Binding-site contacts:
Ligand atom N2 contacts residue ASN281 of chain 1.I at 2.9 Å (h-bond).
Ligand atom C2 contacts residue ASN281 of chain 1.I at 2.4 Å.
Ligand atom C7 contacts residue ASN281 of chain 1.I at 3.8 Å.
Ligand atom C4 contacts residue ASN281 of chain 1.I at 4.2 Å.
Ligand atom C3 contacts residue ASN281 of chain 1.I at 3.7 Å.
Ligand atom O7 contacts residue ASN281 of chain 1.I at 4.3 Å.
Ligand atom O5 contacts residue ASN281 of chain 1.I at 2.3 Å (h-bond).
Ligand atom C1 contacts residue ASN281 of chain 1.I at 1.4 Å.
Ligand atom C5 contacts residue ASN281 of chain 1.I at 3.7 Å.

The protein below binds the small molecule below.
Small molecule (SMILES): CC(=O)N[C@@H]1[C@@H](O)[C@H](O)[C@@H](CO)O[C@H]1O

Sequence of chain 1.I:
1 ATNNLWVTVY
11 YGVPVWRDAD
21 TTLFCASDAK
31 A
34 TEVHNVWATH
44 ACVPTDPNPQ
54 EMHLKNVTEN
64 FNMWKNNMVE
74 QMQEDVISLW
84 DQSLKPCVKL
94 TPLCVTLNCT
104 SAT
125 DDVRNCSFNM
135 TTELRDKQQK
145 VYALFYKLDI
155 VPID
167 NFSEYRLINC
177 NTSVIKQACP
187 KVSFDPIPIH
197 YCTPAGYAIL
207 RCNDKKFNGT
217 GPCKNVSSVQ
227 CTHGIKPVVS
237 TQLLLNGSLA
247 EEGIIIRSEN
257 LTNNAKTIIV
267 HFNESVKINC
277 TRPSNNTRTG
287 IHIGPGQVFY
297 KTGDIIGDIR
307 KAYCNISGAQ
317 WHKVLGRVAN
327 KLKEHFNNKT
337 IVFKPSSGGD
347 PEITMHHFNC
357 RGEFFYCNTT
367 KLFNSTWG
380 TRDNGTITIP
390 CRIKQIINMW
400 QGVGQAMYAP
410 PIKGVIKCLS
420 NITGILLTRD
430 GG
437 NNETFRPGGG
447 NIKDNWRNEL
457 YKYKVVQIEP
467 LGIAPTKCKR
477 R